Binding-site contacts:
Ligand atom C2 contacts residue PHE144 of chain 1.B at 3.7 Å (hydrophobic).
Ligand atom OP1 contacts residue ARG35 of chain 1.A at 3.7 Å.
Ligand atom O4' contacts residue PHE49 of chain 1.B at 3.7 Å.
Ligand atom O4' contacts residue ASN141 of chain 1.B at 2.8 Å (h-bond).
Ligand atom OP2 contacts residue VAL183 of chain 1.B at 3.1 Å.
Ligand atom OP1 contacts residue ASP43 of chain 1.B at 3.7 Å.
Ligand atom O2 contacts residue ALA94 of chain 1.B at 3.1 Å.
Ligand atom O4' contacts residue PHE144 of chain 1.B at 3.6 Å.
Ligand atom O5' contacts residue VAL44 of chain 1.B at 3.7 Å.
Ligand atom O4' contacts residue THR46 of chain 1.B at 3.5 Å (h-bond).
Ligand atom O3' contacts residue THR46 of chain 1.B at 3.0 Å (h-bond).
Ligand atom C2 contacts residue PHE49 of chain 1.B at 3.5 Å (hydrophobic).
Ligand atom N3 contacts residue PHE166 of chain 1.A at 3.6 Å.
Ligand atom O4 contacts residue PHE166 of chain 1.A at 3.2 Å.
Ligand atom C4' contacts residue THR46 of chain 1.B at 3.6 Å.
Ligand atom O3' contacts residue GLU45 of chain 1.B at 2.8 Å (salt-bridge).
Ligand atom O2 contacts residue PHE144 of chain 1.B at 2.8 Å.
Ligand atom C7 contacts residue PHE97 of chain 1.B at 3.5 Å (hydrophobic).
Ligand atom C4' contacts residue ASN141 of chain 1.B at 3.8 Å.
Ligand atom OP1 contacts residue PHE37 of chain 1.A at 3.8 Å.
Ligand atom C5 contacts residue PHE166 of chain 1.A at 3.8 Å (hydrophobic).
Ligand atom P contacts residue ARG35 of chain 1.A at 3.2 Å.
Ligand atom OP1 contacts residue VAL183 of chain 1.B at 3.5 Å.
Ligand atom OP1 contacts residue LEU184 of chain 1.B at 3.5 Å (h-bond).
Ligand atom O5' contacts residue ASN141 of chain 1.B at 3.4 Å (h-bond).
Ligand atom N3 contacts residue PHE49 of chain 1.B at 3.6 Å.
Ligand atom OP2 contacts residue ARG35 of chain 1.A at 2.2 Å (salt-bridge).
Ligand atom O5' contacts residue HIS140 of chain 1.B at 3.4 Å.
Ligand atom C5 contacts residue PHE97 of chain 1.B at 3.6 Å (hydrophobic).
Ligand atom OP1 contacts residue HIS164 of chain 1.A at 3.0 Å (h-bond).
Ligand atom C6 contacts residue PHE97 of chain 1.B at 3.7 Å (hydrophobic).
Ligand atom C2' contacts residue PHE144 of chain 1.B at 3.6 Å (hydrophobic).
Ligand atom OP1 contacts residue HIS140 of chain 1.B at 3.3 Å (h-bond).
Ligand atom C4 contacts residue PHE166 of chain 1.A at 3.6 Å (hydrophobic).
Ligand atom OP1 contacts residue ASN133 of chain 1.A at 2.7 Å (h-bond).
Ligand atom N1 contacts residue PHE49 of chain 1.B at 3.6 Å.
Ligand atom OP1 contacts residue GLU45 of chain 1.B at 3.4 Å (salt-bridge).
Ligand atom O3' contacts residue ARG35 of chain 1.A at 3.8 Å.
Ligand atom C1' contacts residue ASN141 of chain 1.B at 3.7 Å.
Ligand atom C2' contacts residue THR46 of chain 1.B at 3.7 Å.

A protein and the small-molecule ligand that binds it are described below.
Small molecule (SMILES): Cc1cn([C@H]2C[C@H](O[P](=O)(O)OC[C@H]3O[C@@H](n4cc(C)c(=O)[nH]c4=O)C[C@@H]3O)[C@@H](CO[P](=O)(O)O[C@H]3C[C@H](n4ccc(N)nc4=O)O[C@@H]3CO[P](=O)(O)O[C@H]3C[C@H](n4ccc(N)nc4=O)O[C@@H]3COP(=O)=O)O2)c(=O)[nH]c1=O

Sequence of chain 1.B:
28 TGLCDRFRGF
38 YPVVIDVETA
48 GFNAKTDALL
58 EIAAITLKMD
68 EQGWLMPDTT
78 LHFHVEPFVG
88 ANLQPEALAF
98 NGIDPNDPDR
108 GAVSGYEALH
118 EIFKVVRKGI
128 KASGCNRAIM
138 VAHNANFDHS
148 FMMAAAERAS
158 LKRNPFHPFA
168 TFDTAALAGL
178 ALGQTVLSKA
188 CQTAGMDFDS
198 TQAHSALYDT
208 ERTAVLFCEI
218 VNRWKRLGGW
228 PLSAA

Sequence of chain 1.A:
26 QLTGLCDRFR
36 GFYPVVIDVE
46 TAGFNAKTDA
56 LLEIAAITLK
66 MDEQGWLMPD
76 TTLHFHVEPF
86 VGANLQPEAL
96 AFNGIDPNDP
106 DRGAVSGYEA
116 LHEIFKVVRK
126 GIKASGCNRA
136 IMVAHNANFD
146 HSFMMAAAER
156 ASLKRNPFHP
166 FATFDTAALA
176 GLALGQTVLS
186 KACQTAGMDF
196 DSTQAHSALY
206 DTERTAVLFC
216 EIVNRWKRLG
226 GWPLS